Binding-site contacts:
Ligand atom C11 contacts residue PRO137 of chain 1.A at 4.1 Å (hydrophobic).
Ligand atom C6 contacts residue VAL308 of chain 1.A at 3.9 Å (hydrophobic).
Ligand atom C1 contacts residue LEU356 of chain 1.A at 4.1 Å (hydrophobic).
Ligand atom O14 contacts residue LEU141 of chain 1.A at 3.6 Å.
Ligand atom C9 contacts residue ILE133 of chain 1.A at 3.7 Å (hydrophobic).
Ligand atom C4 contacts residue VAL308 of chain 1.A at 3.5 Å (hydrophobic).
Ligand atom C8 contacts residue ILE133 of chain 1.A at 4.1 Å (hydrophobic).
Ligand atom C8 contacts residue ALA231 of chain 1.A at 4.1 Å (hydrophobic).
Ligand atom O15 contacts residue VAL143 of chain 1.A at 3.8 Å.
Ligand atom C11 contacts residue GLN131 of chain 1.A at 3.0 Å.
Ligand atom C12 contacts residue PRO137 of chain 1.A at 4.1 Å (hydrophobic).
Ligand atom O15 contacts residue LEU141 of chain 1.A at 3.6 Å.
Ligand atom C3 contacts residue GLY309 of chain 1.A at 4.2 Å.
Ligand atom C2 contacts residue LEU356 of chain 1.A at 3.6 Å (hydrophobic).
Ligand atom O14 contacts residue VAL143 of chain 1.A at 2.9 Å (h-bond).
Ligand atom C1 contacts residue GLY309 of chain 1.A at 3.5 Å.
Ligand atom C1 contacts residue HEM1 of chain 1.B at 3.2 Å.
Ligand atom O14 contacts residue GLN131 of chain 1.A at 3.3 Å (h-bond).
Ligand atom C2 contacts residue GLY309 of chain 1.A at 3.6 Å.
Ligand atom C12 contacts residue LEU141 of chain 1.A at 3.9 Å (hydrophobic).
Ligand atom C10 contacts residue MET145 of chain 1.A at 4.0 Å (hydrophobic).
Ligand atom C12 contacts residue GLN131 of chain 1.A at 3.7 Å.
Ligand atom C1 contacts residue ILE147 of chain 1.A at 4.2 Å (hydrophobic).
Ligand atom C3 contacts residue ILE147 of chain 1.A at 3.7 Å (hydrophobic).
Ligand atom C12 contacts residue VAL143 of chain 1.A at 3.7 Å (hydrophobic).
Ligand atom C10 contacts residue GLN131 of chain 1.A at 4.1 Å.
Ligand atom O13 contacts residue GLY309 of chain 1.A at 2.8 Å (h-bond).
Ligand atom O15 contacts residue MET145 of chain 1.A at 3.8 Å.
Ligand atom C5 contacts residue VAL308 of chain 1.A at 3.7 Å (hydrophobic).
Ligand atom O14 contacts residue PRO137 of chain 1.A at 3.9 Å.
Ligand atom C3 contacts residue VAL308 of chain 1.A at 4.2 Å (hydrophobic).
Ligand atom O13 contacts residue HEM1 of chain 1.B at 2.2 Å.
Ligand atom C2 contacts residue VAL308 of chain 1.A at 4.1 Å (hydrophobic).
Ligand atom C6 contacts residue ILE132 of chain 1.A at 4.2 Å (hydrophobic).
Ligand atom C6 contacts residue PHE457 of chain 1.A at 3.9 Å (hydrophobic).
Ligand atom O13 contacts residue THR313 of chain 1.A at 3.8 Å.
Ligand atom C5 contacts residue ILE132 of chain 1.A at 4.1 Å (hydrophobic).
Ligand atom O13 contacts residue LEU356 of chain 1.A at 4.2 Å.
Ligand atom C4 contacts residue PHE457 of chain 1.A at 3.9 Å (hydrophobic).
Ligand atom O14 contacts residue SER142 of chain 1.A at 3.5 Å.

Sequence of chain 1.A:
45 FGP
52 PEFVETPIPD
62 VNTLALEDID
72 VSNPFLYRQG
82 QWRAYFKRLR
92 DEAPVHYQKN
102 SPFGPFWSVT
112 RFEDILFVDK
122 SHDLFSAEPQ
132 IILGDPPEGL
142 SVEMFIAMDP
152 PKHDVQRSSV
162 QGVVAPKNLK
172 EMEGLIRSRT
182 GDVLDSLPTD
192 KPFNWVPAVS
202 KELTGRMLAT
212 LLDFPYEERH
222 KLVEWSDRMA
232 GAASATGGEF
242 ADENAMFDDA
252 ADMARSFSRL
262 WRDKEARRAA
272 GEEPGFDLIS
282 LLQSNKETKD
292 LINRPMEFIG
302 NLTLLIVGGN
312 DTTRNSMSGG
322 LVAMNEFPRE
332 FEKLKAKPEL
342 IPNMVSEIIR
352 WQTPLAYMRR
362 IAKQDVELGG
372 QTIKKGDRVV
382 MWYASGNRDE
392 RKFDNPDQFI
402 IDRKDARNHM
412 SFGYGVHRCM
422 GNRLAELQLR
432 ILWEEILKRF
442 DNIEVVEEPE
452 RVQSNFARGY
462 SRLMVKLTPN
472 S

This small molecule binds to this protein.
Small molecule (SMILES): O=C(O)CCCCCCCCCCCO